A protein and the small-molecule ligand that binds it are described below.
Small molecule (SMILES): Nc1ccccc1N1CCNCC1

Binding-site contacts:
Ligand atom CAD contacts residue TYR362 of chain 1.A at 3.6 Å (hydrophobic).
Ligand atom CAG contacts residue TYR109 of chain 1.A at 3.0 Å (hydrophobic).
Ligand atom CAB contacts residue TYR234 of chain 1.A at 3.7 Å (hydrophobic).
Ligand atom CAB contacts residue VAL395 of chain 1.A at 4.0 Å (hydrophobic).
Ligand atom CAB contacts residue MET394 of chain 1.A at 3.6 Å (hydrophobic).
Ligand atom CAD contacts residue VAL395 of chain 1.A at 3.7 Å (hydrophobic).
Ligand atom NAJ contacts residue MET437 of chain 1.A at 4.4 Å.
Ligand atom CAE contacts residue TYR362 of chain 1.A at 3.7 Å (hydrophobic).
Ligand atom CAG contacts residue ILE345 of chain 1.A at 4.2 Å (hydrophobic).
Ligand atom NAA contacts residue MET437 of chain 1.A at 3.6 Å.
Ligand atom CAD contacts residue ASN393 of chain 1.A at 4.3 Å.
Ligand atom NAM contacts residue MET437 of chain 1.A at 4.4 Å.
Ligand atom CAB contacts residue TYR362 of chain 1.A at 3.9 Å (hydrophobic).
Ligand atom CAH contacts residue MET437 of chain 1.A at 3.9 Å (hydrophobic).
Ligand atom CAF contacts residue MET437 of chain 1.A at 3.3 Å (hydrophobic).
Ligand atom CAD contacts residue MET394 of chain 1.A at 3.7 Å (hydrophobic).
Ligand atom CAK contacts residue TYR362 of chain 1.A at 3.6 Å (hydrophobic).
Ligand atom CAK contacts residue VAL395 of chain 1.A at 4.1 Å (hydrophobic).
Ligand atom CAF contacts residue LEU438 of chain 1.A at 3.1 Å (hydrophobic).
Ligand atom CAH contacts residue LEU416 of chain 1.A at 3.8 Å (hydrophobic).
Ligand atom CAK contacts residue TYR343 of chain 1.A at 4.1 Å (hydrophobic).
Ligand atom CAC contacts residue ASN393 of chain 1.A at 4.3 Å.
Ligand atom CAI contacts residue PHE107 of chain 1.A at 3.7 Å (hydrophobic).
Ligand atom NAJ contacts residue LEU438 of chain 1.A at 3.0 Å (h-bond).
Ligand atom CAI contacts residue TYR109 of chain 1.A at 4.3 Å (hydrophobic).
Ligand atom CAF contacts residue THR220 of chain 1.A at 4.2 Å.
Ligand atom CAG contacts residue LEU438 of chain 1.A at 3.3 Å (hydrophobic).
Ligand atom CAI contacts residue LEU438 of chain 1.A at 4.5 Å (hydrophobic).
Ligand atom CAC contacts residue TYR362 of chain 1.A at 3.7 Å (hydrophobic).
Ligand atom NAA contacts residue TYR343 of chain 1.A at 3.1 Å (h-bond).
Ligand atom NAM contacts residue TYR362 of chain 1.A at 4.5 Å.
Ligand atom CAC contacts residue TYR234 of chain 1.A at 3.3 Å (hydrophobic).
Ligand atom CAI contacts residue TYR362 of chain 1.A at 4.2 Å (hydrophobic).
Ligand atom CAL contacts residue TYR362 of chain 1.A at 3.8 Å (hydrophobic).
Ligand atom CAI contacts residue ILE345 of chain 1.A at 4.4 Å (hydrophobic).
Ligand atom NAA contacts residue TYR362 of chain 1.A at 4.0 Å.
Ligand atom CAE contacts residue TYR234 of chain 1.A at 3.6 Å (hydrophobic).
Ligand atom CAB contacts residue ASN393 of chain 1.A at 3.8 Å.
Ligand atom CAG contacts residue PHE107 of chain 1.A at 4.2 Å (hydrophobic).
Ligand atom NAJ contacts residue TYR109 of chain 1.A at 3.8 Å.

Sequence of chain 1.A:
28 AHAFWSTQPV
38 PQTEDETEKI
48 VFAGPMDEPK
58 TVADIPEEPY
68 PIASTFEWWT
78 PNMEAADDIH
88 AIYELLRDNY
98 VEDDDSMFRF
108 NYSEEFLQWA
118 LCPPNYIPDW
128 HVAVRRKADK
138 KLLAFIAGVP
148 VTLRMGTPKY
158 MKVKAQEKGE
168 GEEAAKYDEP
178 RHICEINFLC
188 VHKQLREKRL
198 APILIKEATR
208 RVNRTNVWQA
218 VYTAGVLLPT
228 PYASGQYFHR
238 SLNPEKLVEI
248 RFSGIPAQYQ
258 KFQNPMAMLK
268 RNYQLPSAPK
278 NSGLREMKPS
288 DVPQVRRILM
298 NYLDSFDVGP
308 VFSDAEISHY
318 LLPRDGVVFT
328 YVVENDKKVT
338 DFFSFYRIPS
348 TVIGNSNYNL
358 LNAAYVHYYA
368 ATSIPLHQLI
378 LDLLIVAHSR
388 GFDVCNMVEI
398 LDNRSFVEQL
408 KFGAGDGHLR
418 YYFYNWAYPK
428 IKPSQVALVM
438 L